Binding-site contacts:
Ligand atom O7 contacts residue ASN32 of chain 3.A at 3.8 Å.
Ligand atom O6 contacts residue LEU52 of chain 3.B at 3.5 Å.
Ligand atom O5 contacts residue ASN32 of chain 3.A at 2.3 Å (h-bond).
Ligand atom C6 contacts residue THR34 of chain 3.A at 4.3 Å.
Ligand atom C8 contacts residue ILE56 of chain 3.B at 4.4 Å (hydrophobic).
Ligand atom O5 contacts residue ALA33 of chain 3.A at 4.4 Å.
Ligand atom C5 contacts residue THR312 of chain 3.A at 4.4 Å.
Ligand atom O6 contacts residue THR312 of chain 3.A at 4.2 Å.
Ligand atom C1 contacts residue ASN32 of chain 3.A at 1.4 Å.
Ligand atom C6 contacts residue THR312 of chain 3.A at 4.1 Å.
Ligand atom C3 contacts residue ASN32 of chain 3.A at 3.8 Å.
Ligand atom C1 contacts residue THR312 of chain 3.A at 3.8 Å.
Ligand atom C7 contacts residue ASN32 of chain 3.A at 3.6 Å.
Ligand atom C1 contacts residue ALA33 of chain 3.A at 4.3 Å (hydrophobic).
Ligand atom O5 contacts residue THR312 of chain 3.A at 3.3 Å (h-bond).
Ligand atom C7 contacts residue THR34 of chain 3.A at 4.5 Å.
Ligand atom C6 contacts residue LEU52 of chain 3.B at 4.3 Å (hydrophobic).
Ligand atom C8 contacts residue THR34 of chain 3.A at 3.6 Å.
Ligand atom C4 contacts residue ASN32 of chain 3.A at 4.2 Å.
Ligand atom N2 contacts residue ASN32 of chain 3.A at 2.9 Å (h-bond).
Ligand atom C5 contacts residue ASN32 of chain 3.A at 3.6 Å.
Ligand atom C2 contacts residue ASN32 of chain 3.A at 2.5 Å.

Sequence of chain 3.A:
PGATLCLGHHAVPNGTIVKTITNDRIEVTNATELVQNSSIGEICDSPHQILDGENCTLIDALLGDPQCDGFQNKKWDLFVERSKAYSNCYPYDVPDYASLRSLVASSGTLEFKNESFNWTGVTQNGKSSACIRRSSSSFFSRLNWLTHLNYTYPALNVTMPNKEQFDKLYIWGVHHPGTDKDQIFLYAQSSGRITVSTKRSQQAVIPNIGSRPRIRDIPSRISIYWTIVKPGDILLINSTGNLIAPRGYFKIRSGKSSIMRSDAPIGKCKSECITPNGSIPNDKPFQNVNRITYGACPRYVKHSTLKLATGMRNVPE

A small-molecule ligand and the protein it binds are described below.
Small molecule (SMILES): CC(=O)N[C@H]1[C@H](O[C@H]2[C@H](O)[C@@H](NC(C)=O)CO[C@@H]2CO)O[C@H](CO)[C@@H](O[C@@H]2O[C@H](CO)[C@@H](O)[C@H](O)[C@@H]2O)[C@@H]1O

Sequence of chain 3.B:
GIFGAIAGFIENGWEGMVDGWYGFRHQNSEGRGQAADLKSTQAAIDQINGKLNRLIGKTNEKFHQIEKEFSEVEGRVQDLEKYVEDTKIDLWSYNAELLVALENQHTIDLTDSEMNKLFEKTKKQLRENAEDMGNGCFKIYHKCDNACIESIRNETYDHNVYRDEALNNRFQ